This protein binds this small molecule.
Small molecule (SMILES): CC(=O)N[C@@H]1[C@@H](O)[C@H](O)[C@@H](CO)O[C@H]1O

Binding-site contacts:
Ligand atom C1 contacts residue TYR28 of chain 1.A at 3.8 Å (hydrophobic).
Ligand atom C4 contacts residue ASN61 of chain 1.A at 4.1 Å.
Ligand atom C5 contacts residue TYR28 of chain 1.A at 3.8 Å (hydrophobic).
Ligand atom C5 contacts residue ASN61 of chain 1.A at 3.5 Å.
Ligand atom O5 contacts residue ASN61 of chain 1.A at 2.2 Å (h-bond).
Ligand atom O7 contacts residue ASN61 of chain 1.A at 3.6 Å (h-bond).
Ligand atom C7 contacts residue ASN61 of chain 1.A at 3.5 Å.
Ligand atom C6 contacts residue TYR28 of chain 1.A at 3.6 Å (hydrophobic).
Ligand atom C1 contacts residue ASN61 of chain 1.A at 1.4 Å.
Ligand atom C3 contacts residue ASN61 of chain 1.A at 3.7 Å.
Ligand atom C8 contacts residue ASN61 of chain 1.A at 4.4 Å.
Ligand atom N2 contacts residue ASN61 of chain 1.A at 3.0 Å (h-bond).
Ligand atom C2 contacts residue ASN61 of chain 1.A at 2.4 Å.
Ligand atom O6 contacts residue TYR28 of chain 1.A at 3.1 Å.
Ligand atom C8 contacts residue PHE59 of chain 1.A at 3.2 Å (hydrophobic).
Ligand atom O5 contacts residue TYR28 of chain 1.A at 3.0 Å.
Ligand atom C6 contacts residue ASN61 of chain 1.A at 4.5 Å.

Sequence of chain 1.A:
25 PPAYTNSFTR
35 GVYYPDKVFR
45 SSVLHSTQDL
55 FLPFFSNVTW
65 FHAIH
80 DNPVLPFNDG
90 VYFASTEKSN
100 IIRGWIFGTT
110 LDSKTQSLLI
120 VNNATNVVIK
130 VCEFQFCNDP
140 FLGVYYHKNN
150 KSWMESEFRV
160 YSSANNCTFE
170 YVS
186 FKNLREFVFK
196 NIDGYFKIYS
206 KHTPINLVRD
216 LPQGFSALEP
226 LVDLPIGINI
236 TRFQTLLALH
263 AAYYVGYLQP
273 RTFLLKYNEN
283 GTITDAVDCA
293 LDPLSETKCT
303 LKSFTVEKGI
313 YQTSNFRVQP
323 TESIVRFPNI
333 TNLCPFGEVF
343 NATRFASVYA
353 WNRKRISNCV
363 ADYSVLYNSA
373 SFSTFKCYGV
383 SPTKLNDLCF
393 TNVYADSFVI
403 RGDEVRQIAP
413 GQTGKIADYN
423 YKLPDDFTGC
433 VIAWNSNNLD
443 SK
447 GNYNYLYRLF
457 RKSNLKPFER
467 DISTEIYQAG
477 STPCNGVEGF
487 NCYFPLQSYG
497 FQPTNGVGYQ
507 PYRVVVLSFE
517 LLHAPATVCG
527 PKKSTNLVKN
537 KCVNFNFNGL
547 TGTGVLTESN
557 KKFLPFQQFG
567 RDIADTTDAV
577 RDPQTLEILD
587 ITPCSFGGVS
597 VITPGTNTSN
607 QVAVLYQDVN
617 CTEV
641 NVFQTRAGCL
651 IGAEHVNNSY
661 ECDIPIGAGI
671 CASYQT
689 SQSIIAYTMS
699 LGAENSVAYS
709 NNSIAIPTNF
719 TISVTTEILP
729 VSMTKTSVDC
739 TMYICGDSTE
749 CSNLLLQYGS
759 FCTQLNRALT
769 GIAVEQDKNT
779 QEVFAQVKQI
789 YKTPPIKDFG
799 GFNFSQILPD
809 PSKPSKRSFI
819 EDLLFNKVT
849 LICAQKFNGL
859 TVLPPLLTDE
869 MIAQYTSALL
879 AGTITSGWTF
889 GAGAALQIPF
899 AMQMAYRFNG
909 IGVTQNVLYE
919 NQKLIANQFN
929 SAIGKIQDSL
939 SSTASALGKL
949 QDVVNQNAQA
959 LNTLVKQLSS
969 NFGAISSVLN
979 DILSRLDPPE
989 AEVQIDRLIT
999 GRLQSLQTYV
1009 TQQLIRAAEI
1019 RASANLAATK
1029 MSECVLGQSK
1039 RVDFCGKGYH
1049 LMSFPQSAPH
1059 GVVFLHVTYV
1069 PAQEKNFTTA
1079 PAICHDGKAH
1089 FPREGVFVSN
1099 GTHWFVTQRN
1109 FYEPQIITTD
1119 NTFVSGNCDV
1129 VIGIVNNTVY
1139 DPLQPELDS